Sequence of chain 37.C:
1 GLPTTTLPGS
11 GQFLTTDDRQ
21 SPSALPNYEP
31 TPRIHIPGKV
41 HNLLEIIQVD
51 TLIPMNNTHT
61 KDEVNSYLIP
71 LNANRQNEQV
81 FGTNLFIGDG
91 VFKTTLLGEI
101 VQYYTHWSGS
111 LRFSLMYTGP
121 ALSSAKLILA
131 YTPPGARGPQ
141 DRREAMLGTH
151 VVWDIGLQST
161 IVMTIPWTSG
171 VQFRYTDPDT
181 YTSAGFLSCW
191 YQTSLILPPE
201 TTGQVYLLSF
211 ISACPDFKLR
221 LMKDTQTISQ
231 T

Sequence of chain 38.C:
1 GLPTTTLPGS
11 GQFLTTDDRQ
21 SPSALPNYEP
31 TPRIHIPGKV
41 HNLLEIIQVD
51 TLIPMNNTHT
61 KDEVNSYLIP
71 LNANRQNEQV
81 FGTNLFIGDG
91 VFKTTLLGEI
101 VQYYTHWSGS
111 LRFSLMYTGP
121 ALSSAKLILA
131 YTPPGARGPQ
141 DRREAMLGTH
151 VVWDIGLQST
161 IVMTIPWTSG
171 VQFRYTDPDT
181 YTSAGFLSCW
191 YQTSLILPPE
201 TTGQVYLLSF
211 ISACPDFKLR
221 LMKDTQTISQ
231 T

Sequence of chain 37.A:
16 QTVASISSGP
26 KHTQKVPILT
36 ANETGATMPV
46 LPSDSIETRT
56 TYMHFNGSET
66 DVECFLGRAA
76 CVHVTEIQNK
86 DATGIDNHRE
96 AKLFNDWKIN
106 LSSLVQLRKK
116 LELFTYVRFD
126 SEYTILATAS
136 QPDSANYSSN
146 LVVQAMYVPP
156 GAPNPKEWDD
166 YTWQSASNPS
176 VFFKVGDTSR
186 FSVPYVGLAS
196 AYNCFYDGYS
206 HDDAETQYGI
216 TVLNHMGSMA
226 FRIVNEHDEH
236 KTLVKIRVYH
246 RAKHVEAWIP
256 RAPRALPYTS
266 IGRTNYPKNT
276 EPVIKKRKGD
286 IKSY

Binding-site contacts:
Ligand atom O23 contacts residue LEU221 of chain 38.C at 3.9 Å.
Ligand atom C19 contacts residue TYR152 of chain 37.A at 3.9 Å (hydrophobic).
Ligand atom C15 contacts residue TYR128 of chain 37.A at 3.1 Å (hydrophobic).
Ligand atom C01 contacts residue MET224 of chain 37.A at 3.7 Å (hydrophobic).
Ligand atom C14 contacts residue TYR197 of chain 37.A at 3.7 Å (hydrophobic).
Ligand atom C03 contacts residue TYR128 of chain 37.A at 3.7 Å (hydrophobic).
Ligand atom C15 contacts residue SER126 of chain 37.A at 3.5 Å.
Ligand atom C06 contacts residue TYR128 of chain 37.A at 3.4 Å (hydrophobic).
Ligand atom C08 contacts residue TYR197 of chain 37.A at 3.9 Å (hydrophobic).
Ligand atom O24 contacts residue VAL191 of chain 37.A at 3.1 Å.
Ligand atom C04 contacts residue TYR128 of chain 37.A at 3.4 Å (hydrophobic).
Ligand atom O16 contacts residue TYR128 of chain 37.A at 2.9 Å (h-bond).
Ligand atom O23 contacts residue VAL191 of chain 37.A at 3.9 Å.
Ligand atom C09 contacts residue MET221 of chain 37.A at 3.9 Å (hydrophobic).
Ligand atom C14 contacts residue LEU106 of chain 37.A at 3.5 Å (hydrophobic).
Ligand atom N22 contacts residue VAL191 of chain 37.A at 3.9 Å.
Ligand atom O23 contacts residue TYR152 of chain 37.A at 3.0 Å (h-bond).
Ligand atom O20 contacts residue TYR152 of chain 37.A at 3.7 Å.
Ligand atom C10 contacts residue TYR197 of chain 37.A at 3.7 Å (hydrophobic).
Ligand atom O16 contacts residue VAL188 of chain 37.A at 3.8 Å.
Ligand atom C01 contacts residue PHE186 of chain 37.A at 2.8 Å (hydrophobic).
Ligand atom C01 contacts residue TYR128 of chain 37.A at 2.9 Å (hydrophobic).
Ligand atom C05 contacts residue TYR128 of chain 37.A at 3.8 Å (hydrophobic).
Ligand atom C18 contacts residue TYR152 of chain 37.A at 3.7 Å (hydrophobic).
Ligand atom C11 contacts residue TYR197 of chain 37.A at 3.5 Å (hydrophobic).
Ligand atom C10 contacts residue MET221 of chain 37.A at 3.9 Å (hydrophobic).
Ligand atom N13 contacts residue GOL1 of chain 37.E at 3.7 Å.
Ligand atom C08 contacts residue TYR128 of chain 37.A at 3.3 Å (hydrophobic).
Ligand atom C12 contacts residue TYR197 of chain 37.A at 3.5 Å (hydrophobic).
Ligand atom C21 contacts residue TYR152 of chain 37.A at 3.6 Å (hydrophobic).
Ligand atom O02 contacts residue MET224 of chain 37.A at 3.5 Å.
Ligand atom O02 contacts residue TYR128 of chain 37.A at 3.8 Å.
Ligand atom C17 contacts residue TYR152 of chain 37.A at 3.8 Å (hydrophobic).
Ligand atom C15 contacts residue TYR197 of chain 37.A at 3.8 Å (hydrophobic).
Ligand atom C07 contacts residue TYR128 of chain 37.A at 2.9 Å (hydrophobic).
Ligand atom C06 contacts residue ILE104 of chain 37.A at 3.5 Å (hydrophobic).
Ligand atom O24 contacts residue TYR152 of chain 37.A at 3.5 Å (h-bond).
Ligand atom N13 contacts residue TYR197 of chain 37.A at 3.4 Å.
Ligand atom O20 contacts residue PHE186 of chain 37.A at 3.8 Å.
Ligand atom N22 contacts residue TYR152 of chain 37.A at 3.3 Å (h-bond).

This small molecule binds to this protein.
Small molecule (SMILES): COc1cc(CC(=O)c2ccc(C#N)cc2)c([N+](=O)[O-])cc1OC